A small-molecule ligand and the protein it binds are described below.
Small molecule (SMILES): CC(=O)N[C@H]1[C@H]([C@H](O)[C@H](O)CO)O[C@@](O)(C(=O)O)C[C@@H]1O

Sequence of chain 27.A:
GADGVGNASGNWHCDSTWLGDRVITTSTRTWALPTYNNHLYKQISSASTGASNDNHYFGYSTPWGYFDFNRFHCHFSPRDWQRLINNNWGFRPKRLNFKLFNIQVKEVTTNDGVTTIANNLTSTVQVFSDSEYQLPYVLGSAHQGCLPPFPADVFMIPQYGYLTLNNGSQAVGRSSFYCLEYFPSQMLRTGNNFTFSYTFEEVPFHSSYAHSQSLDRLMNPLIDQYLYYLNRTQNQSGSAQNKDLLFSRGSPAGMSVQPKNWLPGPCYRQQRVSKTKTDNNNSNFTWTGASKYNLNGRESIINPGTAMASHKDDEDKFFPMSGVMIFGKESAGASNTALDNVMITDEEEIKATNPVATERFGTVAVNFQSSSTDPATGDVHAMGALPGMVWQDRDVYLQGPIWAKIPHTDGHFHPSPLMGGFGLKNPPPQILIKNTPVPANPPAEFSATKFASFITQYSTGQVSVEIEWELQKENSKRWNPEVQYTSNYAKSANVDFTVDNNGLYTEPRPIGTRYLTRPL

Binding-site contacts:
Ligand atom O2 contacts residue ARG232 of chain 27.A at 4.5 Å.
Ligand atom C2 contacts residue ASN231 of chain 27.A at 4.0 Å.
Ligand atom C5 contacts residue ASN231 of chain 27.A at 4.5 Å.
Ligand atom C1 contacts residue ASN231 of chain 27.A at 3.6 Å.
Ligand atom O2 contacts residue ASN231 of chain 27.A at 4.2 Å.
Ligand atom O1B contacts residue ARG232 of chain 27.A at 2.5 Å (salt-bridge).
Ligand atom C4 contacts residue ASN231 of chain 27.A at 3.5 Å.
Ligand atom C11 contacts residue ALA253 of chain 27.A at 3.6 Å (hydrophobic).
Ligand atom O4 contacts residue VAL257 of chain 27.A at 3.1 Å.
Ligand atom O1A contacts residue ARG232 of chain 27.A at 3.5 Å.
Ligand atom C1 contacts residue ARG232 of chain 27.A at 3.6 Å.
Ligand atom O4 contacts residue ASN231 of chain 27.A at 4.2 Å.
Ligand atom C11 contacts residue SER256 of chain 27.A at 4.3 Å.
Ligand atom C4 contacts residue VAL257 of chain 27.A at 4.4 Å (hydrophobic).
Ligand atom C10 contacts residue SER256 of chain 27.A at 4.2 Å.
Ligand atom C3 contacts residue ASN231 of chain 27.A at 3.9 Å.
Ligand atom O1B contacts residue ASN231 of chain 27.A at 4.3 Å.
Ligand atom O1A contacts residue ASN231 of chain 27.A at 2.7 Å (h-bond).
Ligand atom C11 contacts residue GLY254 of chain 27.A at 3.6 Å.
Ligand atom O10 contacts residue SER256 of chain 27.A at 3.5 Å (h-bond).